Binding-site contacts:
Ligand atom CB contacts residue ASN492 of chain 6.OA at 3.8 Å.
Ligand atom CE2 contacts residue ARG442 of chain 6.OA at 3.6 Å.
Ligand atom CD1 contacts residue PHE496 of chain 6.OA at 3.7 Å (hydrophobic).
Ligand atom CE1 contacts residue PHE496 of chain 6.OA at 3.6 Å (hydrophobic).
Ligand atom CZ contacts residue PRO438 of chain 6.OA at 3.4 Å (hydrophobic).
Ligand atom N contacts residue SER491 of chain 6.OA at 4.1 Å.
Ligand atom O contacts residue PRO438 of chain 6.OA at 4.0 Å.
Ligand atom CG contacts residue ASN492 of chain 6.OA at 4.3 Å.
Ligand atom CD2 contacts residue ARG442 of chain 6.OA at 3.5 Å.
Ligand atom CD1 contacts residue ILE434 of chain 6.OA at 4.1 Å (hydrophobic).
Ligand atom CZ contacts residue PHE496 of chain 6.OA at 3.9 Å (hydrophobic).
Ligand atom N contacts residue ARG442 of chain 6.OA at 4.2 Å.
Ligand atom CE2 contacts residue PRO438 of chain 6.OA at 3.7 Å (hydrophobic).
Ligand atom O contacts residue ASN492 of chain 6.OA at 4.2 Å.
Ligand atom CE1 contacts residue ILE434 of chain 6.OA at 3.9 Å (hydrophobic).
Ligand atom N contacts residue ASN492 of chain 6.OA at 3.3 Å (h-bond).
Ligand atom CG contacts residue PHE496 of chain 6.OA at 4.0 Å (hydrophobic).
Ligand atom CE1 contacts residue PRO438 of chain 6.OA at 3.8 Å (hydrophobic).
Ligand atom CB contacts residue GLY495 of chain 6.OA at 3.9 Å.
Ligand atom CD1 contacts residue ASN492 of chain 6.OA at 3.9 Å.
Ligand atom CA contacts residue ASN492 of chain 6.OA at 3.3 Å.
Ligand atom CD1 contacts residue PRO438 of chain 6.OA at 4.4 Å (hydrophobic).
Ligand atom CD2 contacts residue PRO438 of chain 6.OA at 4.4 Å (hydrophobic).
Ligand atom C contacts residue ARG442 of chain 6.OA at 4.4 Å.
Ligand atom C contacts residue ASN492 of chain 6.OA at 4.0 Å.
Ligand atom CA contacts residue ARG442 of chain 6.OA at 3.6 Å.
Ligand atom CG contacts residue GLY495 of chain 6.OA at 4.4 Å.
Ligand atom O contacts residue ARG442 of chain 6.OA at 4.3 Å.
Ligand atom CB contacts residue PHE496 of chain 6.OA at 3.9 Å (hydrophobic).

The protein below binds the small molecule below.
Small molecule (SMILES): N[C@@H](Cc1ccccc1)C(=O)NCC=O

Sequence of chain 6.OA:
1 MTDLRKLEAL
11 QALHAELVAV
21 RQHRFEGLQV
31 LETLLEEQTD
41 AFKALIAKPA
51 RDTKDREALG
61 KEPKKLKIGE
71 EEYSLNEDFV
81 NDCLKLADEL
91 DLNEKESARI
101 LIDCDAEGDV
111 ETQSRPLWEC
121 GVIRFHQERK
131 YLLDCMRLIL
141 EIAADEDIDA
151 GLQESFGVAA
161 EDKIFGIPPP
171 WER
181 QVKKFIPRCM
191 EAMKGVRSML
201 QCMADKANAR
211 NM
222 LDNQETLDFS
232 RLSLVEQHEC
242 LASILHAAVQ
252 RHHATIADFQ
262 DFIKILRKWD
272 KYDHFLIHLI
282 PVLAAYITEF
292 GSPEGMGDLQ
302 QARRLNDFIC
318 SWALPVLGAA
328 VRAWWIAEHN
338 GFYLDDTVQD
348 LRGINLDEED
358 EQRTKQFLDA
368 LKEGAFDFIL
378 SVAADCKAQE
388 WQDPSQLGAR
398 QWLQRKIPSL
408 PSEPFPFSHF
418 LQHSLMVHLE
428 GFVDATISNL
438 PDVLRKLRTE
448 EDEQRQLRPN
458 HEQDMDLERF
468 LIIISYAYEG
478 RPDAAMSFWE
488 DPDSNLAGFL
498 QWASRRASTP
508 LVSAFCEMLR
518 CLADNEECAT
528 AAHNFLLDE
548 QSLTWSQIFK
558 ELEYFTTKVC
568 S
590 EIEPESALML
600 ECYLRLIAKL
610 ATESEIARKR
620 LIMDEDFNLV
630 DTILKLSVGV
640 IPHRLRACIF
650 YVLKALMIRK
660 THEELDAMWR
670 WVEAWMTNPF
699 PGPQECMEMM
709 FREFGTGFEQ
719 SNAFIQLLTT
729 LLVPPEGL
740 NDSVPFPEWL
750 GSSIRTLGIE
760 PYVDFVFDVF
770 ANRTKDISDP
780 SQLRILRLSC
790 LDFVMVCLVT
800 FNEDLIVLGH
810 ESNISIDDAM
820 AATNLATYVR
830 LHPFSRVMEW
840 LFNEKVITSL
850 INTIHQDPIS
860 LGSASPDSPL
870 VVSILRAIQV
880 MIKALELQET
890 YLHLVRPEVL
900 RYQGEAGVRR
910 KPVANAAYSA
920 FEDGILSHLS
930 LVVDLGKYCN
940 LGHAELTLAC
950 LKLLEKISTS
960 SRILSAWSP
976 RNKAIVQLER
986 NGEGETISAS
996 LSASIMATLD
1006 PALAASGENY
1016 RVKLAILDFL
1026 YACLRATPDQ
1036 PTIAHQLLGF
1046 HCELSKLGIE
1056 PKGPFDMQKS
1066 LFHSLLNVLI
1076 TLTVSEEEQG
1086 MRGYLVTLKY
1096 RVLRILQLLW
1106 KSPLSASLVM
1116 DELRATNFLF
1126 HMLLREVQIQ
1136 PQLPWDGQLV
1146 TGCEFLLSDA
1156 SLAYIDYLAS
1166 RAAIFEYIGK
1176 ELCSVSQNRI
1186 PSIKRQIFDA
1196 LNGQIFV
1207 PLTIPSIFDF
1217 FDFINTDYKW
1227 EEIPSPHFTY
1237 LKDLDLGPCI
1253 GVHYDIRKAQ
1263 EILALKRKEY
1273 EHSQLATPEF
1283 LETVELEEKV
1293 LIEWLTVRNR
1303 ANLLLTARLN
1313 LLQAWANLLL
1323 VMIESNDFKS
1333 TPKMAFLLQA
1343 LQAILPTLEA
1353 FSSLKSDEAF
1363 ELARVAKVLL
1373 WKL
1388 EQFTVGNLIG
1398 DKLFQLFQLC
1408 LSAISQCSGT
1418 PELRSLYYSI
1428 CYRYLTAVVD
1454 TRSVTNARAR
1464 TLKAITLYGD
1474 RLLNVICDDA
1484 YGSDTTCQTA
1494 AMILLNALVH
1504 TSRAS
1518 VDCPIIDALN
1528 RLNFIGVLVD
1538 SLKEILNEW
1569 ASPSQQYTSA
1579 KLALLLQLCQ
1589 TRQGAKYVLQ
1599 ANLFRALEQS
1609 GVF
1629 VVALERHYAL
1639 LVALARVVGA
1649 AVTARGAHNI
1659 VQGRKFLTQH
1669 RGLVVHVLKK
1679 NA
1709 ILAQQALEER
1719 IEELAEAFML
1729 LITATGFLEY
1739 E